Binding-site contacts:
Ligand atom C4 contacts residue PRO293 of chain 2.A at 3.6 Å (hydrophobic).
Ligand atom O1' contacts residue ARG214 of chain 2.A at 2.9 Å (salt-bridge).
Ligand atom C1 contacts residue SER212 of chain 2.A at 4.1 Å.
Ligand atom C3 contacts residue LEU210 of chain 2.A at 4.0 Å (hydrophobic).
Ligand atom C4 contacts residue LEU210 of chain 2.A at 3.9 Å (hydrophobic).
Ligand atom C1 contacts residue TYR222 of chain 2.A at 4.0 Å (hydrophobic).
Ligand atom O4 contacts residue THR294 of chain 2.A at 3.3 Å (h-bond).
Ligand atom O2 contacts residue TYR222 of chain 2.A at 2.9 Å (h-bond).
Ligand atom C2 contacts residue TYR222 of chain 2.A at 3.8 Å (hydrophobic).
Ligand atom C4 contacts residue TYR201 of chain 2.A at 3.6 Å (hydrophobic).
Ligand atom C3 contacts residue PRO293 of chain 2.A at 3.4 Å (hydrophobic).
Ligand atom O2 contacts residue TRP185 of chain 2.A at 4.2 Å.
Ligand atom O1' contacts residue ARG220 of chain 2.A at 4.2 Å.
Ligand atom C6 contacts residue VAL47 of chain 2.A at 3.9 Å (hydrophobic).
Ligand atom O4 contacts residue PRO293 of chain 2.A at 2.9 Å (h-bond).
Ligand atom C5 contacts residue LEU210 of chain 2.A at 4.0 Å (hydrophobic).
Ligand atom O1' contacts residue GLY46 of chain 2.A at 3.7 Å.
Ligand atom C1' contacts residue TYR222 of chain 2.A at 3.8 Å (hydrophobic).
Ligand atom C4 contacts residue ALA296 of chain 2.A at 3.8 Å (hydrophobic).
Ligand atom C1' contacts residue GLY46 of chain 2.A at 3.9 Å.
Ligand atom C6 contacts residue SER212 of chain 2.A at 3.7 Å.
Ligand atom O2' contacts residue ARG214 of chain 2.A at 2.8 Å (salt-bridge).
Ligand atom C2 contacts residue FAD1 of chain 2.B at 3.8 Å.
Ligand atom C3 contacts residue TRP185 of chain 2.A at 3.8 Å (hydrophobic).
Ligand atom O1' contacts residue TYR222 of chain 2.A at 2.9 Å (h-bond).
Ligand atom C1' contacts residue ARG214 of chain 2.A at 3.6 Å.
Ligand atom C6 contacts residue LEU199 of chain 2.A at 4.0 Å (hydrophobic).
Ligand atom C6 contacts residue LEU210 of chain 2.A at 4.2 Å (hydrophobic).
Ligand atom O1' contacts residue ARG44 of chain 2.A at 3.4 Å (salt-bridge).
Ligand atom C3 contacts residue FAD1 of chain 2.B at 3.8 Å.
Ligand atom O2 contacts residue FAD1 of chain 2.B at 2.8 Å (h-bond).
Ligand atom C5 contacts residue VAL47 of chain 2.A at 3.9 Å (hydrophobic).
Ligand atom C1' contacts residue SER212 of chain 2.A at 3.7 Å.
Ligand atom C5 contacts residue TYR201 of chain 2.A at 3.4 Å (hydrophobic).
Ligand atom O4 contacts residue ALA296 of chain 2.A at 3.6 Å.
Ligand atom O2' contacts residue GLY46 of chain 2.A at 4.0 Å.
Ligand atom O2' contacts residue SER212 of chain 2.A at 2.8 Å (h-bond).
Ligand atom C5 contacts residue LEU199 of chain 2.A at 4.0 Å (hydrophobic).
Ligand atom O1' contacts residue ALA45 of chain 2.A at 4.0 Å.
Ligand atom O4 contacts residue TYR201 of chain 2.A at 2.9 Å (h-bond).

Sequence of chain 2.A:
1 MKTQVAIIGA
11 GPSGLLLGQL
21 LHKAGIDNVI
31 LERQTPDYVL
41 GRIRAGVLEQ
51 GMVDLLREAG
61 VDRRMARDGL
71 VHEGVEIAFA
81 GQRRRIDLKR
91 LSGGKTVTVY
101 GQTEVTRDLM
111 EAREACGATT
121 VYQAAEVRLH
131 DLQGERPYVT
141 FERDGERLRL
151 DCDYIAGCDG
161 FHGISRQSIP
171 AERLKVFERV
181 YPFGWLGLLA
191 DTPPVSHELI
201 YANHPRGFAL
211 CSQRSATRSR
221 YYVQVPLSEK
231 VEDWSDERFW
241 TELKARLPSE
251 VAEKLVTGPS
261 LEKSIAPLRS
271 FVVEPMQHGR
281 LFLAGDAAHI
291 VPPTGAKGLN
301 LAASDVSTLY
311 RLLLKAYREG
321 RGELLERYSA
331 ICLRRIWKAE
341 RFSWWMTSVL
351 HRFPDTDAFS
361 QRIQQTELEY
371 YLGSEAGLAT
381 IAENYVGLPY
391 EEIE

A small-molecule ligand and the protein it binds are described below.
Small molecule (SMILES): O=C(O)c1ccc(O)cc1O